The protein below binds the small molecule below.
Small molecule (SMILES): Fc1ccc(Cc2c[nH]c3ncc(-c4cnn(C5CCNCC5)c4)cc23)cc1

Binding-site contacts:
Ligand atom C8 contacts residue ILE37 of chain 1.A at 3.8 Å (hydrophobic).
Ligand atom C21 contacts residue LYS63 of chain 1.A at 3.6 Å.
Ligand atom N contacts residue PRO111 of chain 1.A at 3.0 Å (h-bond).
Ligand atom N3 contacts residue GLY116 of chain 1.A at 3.8 Å.
Ligand atom C20 contacts residue VAL45 of chain 1.A at 3.6 Å (hydrophobic).
Ligand atom C14 contacts residue MET113 of chain 1.A at 3.2 Å (hydrophobic).
Ligand atom C14 contacts residue ILE37 of chain 1.A at 3.8 Å (hydrophobic).
Ligand atom C13 contacts residue PHE42 of chain 1.A at 3.5 Å (hydrophobic).
Ligand atom N2 contacts residue GLY38 of chain 1.A at 3.7 Å.
Ligand atom C15 contacts residue LYS114 of chain 1.A at 3.6 Å.
Ligand atom F contacts residue LYS63 of chain 1.A at 3.1 Å.
Ligand atom C12 contacts residue MET113 of chain 1.A at 3.8 Å (hydrophobic).
Ligand atom C21 contacts residue VAL45 of chain 1.A at 3.9 Å (hydrophobic).
Ligand atom C4 contacts residue PHE42 of chain 1.A at 3.7 Å (hydrophobic).
Ligand atom C contacts residue LYS63 of chain 1.A at 3.8 Å.
Ligand atom N1 contacts residue TYR112 of chain 1.A at 3.6 Å.
Ligand atom C12 contacts residue ILE37 of chain 1.A at 3.3 Å (hydrophobic).
Ligand atom C17 contacts residue LYS114 of chain 1.A at 3.8 Å.
Ligand atom C1 contacts residue LEU110 of chain 1.A at 3.8 Å (hydrophobic).
Ligand atom C7 contacts residue PRO111 of chain 1.A at 3.9 Å (hydrophobic).
Ligand atom N contacts residue ALA61 of chain 1.A at 3.3 Å.
Ligand atom C1 contacts residue ALA179 of chain 1.A at 3.2 Å (hydrophobic).
Ligand atom C21 contacts residue LEU110 of chain 1.A at 3.7 Å (hydrophobic).
Ligand atom C10 contacts residue MET164 of chain 1.A at 3.4 Å (hydrophobic).
Ligand atom C2 contacts residue MET182 of chain 1.A at 3.6 Å (hydrophobic).
Ligand atom C9 contacts residue ILE37 of chain 1.A at 3.4 Å (hydrophobic).
Ligand atom C9 contacts residue MET113 of chain 1.A at 3.6 Å (hydrophobic).
Ligand atom C7 contacts residue ALA61 of chain 1.A at 3.7 Å (hydrophobic).
Ligand atom C13 contacts residue ILE37 of chain 1.A at 3.6 Å (hydrophobic).
Ligand atom C contacts residue LEU110 of chain 1.A at 3.6 Å (hydrophobic).
Ligand atom C16 contacts residue LYS114 of chain 1.A at 3.8 Å.
Ligand atom C8 contacts residue TYR112 of chain 1.A at 3.5 Å (hydrophobic).
Ligand atom N1 contacts residue MET113 of chain 1.A at 2.9 Å (h-bond).
Ligand atom C12 contacts residue GLY116 of chain 1.A at 3.8 Å.
Ligand atom C5 contacts residue MET164 of chain 1.A at 3.8 Å (hydrophobic).
Ligand atom C11 contacts residue MET164 of chain 1.A at 3.5 Å (hydrophobic).
Ligand atom C8 contacts residue MET113 of chain 1.A at 3.0 Å (hydrophobic).
Ligand atom C14 contacts residue GLY116 of chain 1.A at 3.6 Å.
Ligand atom F contacts residue LEU178 of chain 1.A at 3.4 Å.
Ligand atom F contacts residue ALA179 of chain 1.A at 3.5 Å.

Sequence of chain 1.A:
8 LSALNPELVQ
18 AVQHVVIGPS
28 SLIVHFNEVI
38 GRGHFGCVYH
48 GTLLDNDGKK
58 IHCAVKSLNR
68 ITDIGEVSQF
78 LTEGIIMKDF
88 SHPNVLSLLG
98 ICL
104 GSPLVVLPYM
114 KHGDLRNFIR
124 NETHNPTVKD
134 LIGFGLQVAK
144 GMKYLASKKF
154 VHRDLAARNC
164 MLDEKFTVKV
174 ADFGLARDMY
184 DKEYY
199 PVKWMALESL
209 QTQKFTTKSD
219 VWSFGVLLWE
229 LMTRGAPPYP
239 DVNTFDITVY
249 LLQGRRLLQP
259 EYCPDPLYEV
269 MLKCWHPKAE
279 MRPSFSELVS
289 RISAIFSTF